The small molecule below binds the protein below.
Small molecule (SMILES): Cc1cnc(Nc2cc(N3CCN(C)CC3)cc(S(C)(=O)=O)c2)nc1Nc1cccc(CO)c1

Binding-site contacts:
Ligand atom C16 contacts residue GLY109 of chain 1.A at 3.6 Å.
Ligand atom C6 contacts residue VAL36 of chain 1.A at 3.6 Å (hydrophobic).
Ligand atom N5 contacts residue GLU113 of chain 1.A at 2.9 Å (salt-bridge).
Ligand atom C17 contacts residue GLY109 of chain 1.A at 3.5 Å.
Ligand atom C20 contacts residue SER110 of chain 1.A at 3.8 Å.
Ligand atom C21 contacts residue GLU113 of chain 1.A at 3.4 Å.
Ligand atom C2 contacts residue LEU157 of chain 1.A at 3.6 Å (hydrophobic).
Ligand atom C2 contacts residue GLU104 of chain 1.A at 3.2 Å.
Ligand atom C contacts residue GLY167 of chain 1.A at 3.6 Å.
Ligand atom C21 contacts residue LEU28 of chain 1.A at 3.5 Å (hydrophobic).
Ligand atom O2 contacts residue PHE105 of chain 1.A at 3.7 Å.
Ligand atom N3 contacts residue PHE105 of chain 1.A at 3.6 Å.
Ligand atom C22 contacts residue LEU28 of chain 1.A at 3.3 Å (hydrophobic).
Ligand atom O2 contacts residue ARG26 of chain 1.A at 2.9 Å (salt-bridge).
Ligand atom C19 contacts residue SER110 of chain 1.A at 3.7 Å.
Ligand atom N contacts residue LEU106 of chain 1.A at 2.9 Å (h-bond).
Ligand atom C17 contacts residue LEU106 of chain 1.A at 3.4 Å (hydrophobic).
Ligand atom C2 contacts residue ALA53 of chain 1.A at 3.5 Å (hydrophobic).
Ligand atom C1 contacts residue LEU157 of chain 1.A at 3.4 Å (hydrophobic).
Ligand atom C13 contacts residue GLY109 of chain 1.A at 3.8 Å.
Ligand atom N3 contacts residue LEU106 of chain 1.A at 2.9 Å (h-bond).
Ligand atom O1 contacts residue ARG26 of chain 1.A at 3.0 Å (salt-bridge).
Ligand atom C contacts residue MET103 of chain 1.A at 3.5 Å (hydrophobic).
Ligand atom C11 contacts residue ASN155 of chain 1.A at 3.4 Å.
Ligand atom C12 contacts residue LEU106 of chain 1.A at 3.5 Å (hydrophobic).
Ligand atom C23 contacts residue GLU113 of chain 1.A at 3.5 Å.
Ligand atom S contacts residue ARG26 of chain 1.A at 3.7 Å.
Ligand atom C2 contacts residue LEU106 of chain 1.A at 3.7 Å (hydrophobic).
Ligand atom O2 contacts residue PRO107 of chain 1.A at 3.3 Å (h-bond).
Ligand atom C18 contacts residue PRO107 of chain 1.A at 3.3 Å (hydrophobic).
Ligand atom C17 contacts residue PHE105 of chain 1.A at 3.6 Å (hydrophobic).
Ligand atom O contacts residue ARG154 of chain 1.A at 3.0 Å (salt-bridge).
Ligand atom C4 contacts residue LEU157 of chain 1.A at 3.6 Å (hydrophobic).
Ligand atom N contacts residue PHE105 of chain 1.A at 3.7 Å.
Ligand atom C12 contacts residue GLY109 of chain 1.A at 3.5 Å.
Ligand atom C1 contacts residue ALA53 of chain 1.A at 3.6 Å (hydrophobic).
Ligand atom O contacts residue ASN155 of chain 1.A at 2.8 Å (h-bond).
Ligand atom C20 contacts residue ARG154 of chain 1.A at 3.6 Å.
Ligand atom C19 contacts residue GLU113 of chain 1.A at 3.4 Å.
Ligand atom C22 contacts residue GLU113 of chain 1.A at 3.5 Å.

Sequence of chain 1.A:
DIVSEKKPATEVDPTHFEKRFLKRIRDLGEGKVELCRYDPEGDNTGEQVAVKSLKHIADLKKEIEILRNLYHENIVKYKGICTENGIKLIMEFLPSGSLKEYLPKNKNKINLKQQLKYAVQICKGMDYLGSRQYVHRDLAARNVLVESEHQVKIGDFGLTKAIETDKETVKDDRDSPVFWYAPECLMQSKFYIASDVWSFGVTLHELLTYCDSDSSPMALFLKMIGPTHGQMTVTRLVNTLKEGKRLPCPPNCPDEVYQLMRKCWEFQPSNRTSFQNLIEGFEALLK